Binding-site contacts:
Ligand atom N2 contacts residue ILE142 of chain 1.B at 3.4 Å.
Ligand atom N2 contacts residue ASP121 of chain 1.B at 3.0 Å (salt-bridge).
Ligand atom N10 contacts residue ASN140 of chain 1.B at 2.9 Å (h-bond).
Ligand atom N1 contacts residue ASP121 of chain 1.B at 3.8 Å.
Ligand atom N10 contacts residue ARG274 of chain 1.B at 4.0 Å.
Ligand atom C6 contacts residue ARG274 of chain 1.B at 3.8 Å.
Ligand atom N11 contacts residue ASP121 of chain 1.B at 4.0 Å.
Ligand atom C4 contacts residue LYS240 of chain 1.B at 3.9 Å.
Ligand atom N10 contacts residue ASP204 of chain 1.B at 3.0 Å (salt-bridge).
Ligand atom N9 contacts residue ARG274 of chain 1.B at 3.5 Å (salt-bridge).
Ligand atom C5 contacts residue ASP204 of chain 1.B at 3.7 Å.
Ligand atom C4 contacts residue MET165 of chain 1.B at 4.1 Å (hydrophobic).
Ligand atom N11 contacts residue PHE209 of chain 1.B at 3.9 Å.
Ligand atom N7 contacts residue GLY236 of chain 1.B at 3.8 Å.
Ligand atom N1 contacts residue ILE142 of chain 1.B at 3.7 Å.
Ligand atom C5 contacts residue ARG274 of chain 1.B at 3.7 Å.
Ligand atom C6 contacts residue ASP204 of chain 1.B at 3.8 Å.
Ligand atom C8 contacts residue MET165 of chain 1.B at 4.0 Å (hydrophobic).
Ligand atom C6 contacts residue ASN140 of chain 1.B at 3.5 Å.
Ligand atom N2 contacts residue ARG274 of chain 1.B at 3.6 Å (salt-bridge).
Ligand atom C3 contacts residue ASP121 of chain 1.B at 3.9 Å.
Ligand atom N11 contacts residue SO41 of chain 1.J at 3.2 Å (h-bond).
Ligand atom C8 contacts residue ARG274 of chain 1.B at 4.0 Å.
Ligand atom N1 contacts residue ASN140 of chain 1.B at 3.1 Å (h-bond).
Ligand atom N9 contacts residue LYS240 of chain 1.B at 2.7 Å (salt-bridge).
Ligand atom C3 contacts residue ARG274 of chain 1.B at 3.4 Å.
Ligand atom C3 contacts residue ILE142 of chain 1.B at 3.7 Å (hydrophobic).
Ligand atom N1 contacts residue ARG274 of chain 1.B at 3.8 Å.
Ligand atom N7 contacts residue MET165 of chain 1.B at 3.8 Å.
Ligand atom N7 contacts residue ARG274 of chain 1.B at 4.1 Å.
Ligand atom C8 contacts residue GLY236 of chain 1.B at 3.4 Å.
Ligand atom C4 contacts residue ARG274 of chain 1.B at 3.2 Å.
Ligand atom C8 contacts residue PHE209 of chain 1.B at 4.0 Å (hydrophobic).
Ligand atom N7 contacts residue ASP204 of chain 1.B at 3.1 Å (salt-bridge).
Ligand atom C8 contacts residue LYS240 of chain 1.B at 3.2 Å.
Ligand atom N11 contacts residue ARG274 of chain 1.B at 3.6 Å.
Ligand atom N10 contacts residue LEU234 of chain 1.B at 3.6 Å.
Ligand atom N9 contacts residue PHE209 of chain 1.B at 3.5 Å.
Ligand atom N2 contacts residue ASN140 of chain 1.B at 4.1 Å.
Ligand atom C5 contacts residue MET165 of chain 1.B at 3.9 Å (hydrophobic).

Sequence of chain 1.B:
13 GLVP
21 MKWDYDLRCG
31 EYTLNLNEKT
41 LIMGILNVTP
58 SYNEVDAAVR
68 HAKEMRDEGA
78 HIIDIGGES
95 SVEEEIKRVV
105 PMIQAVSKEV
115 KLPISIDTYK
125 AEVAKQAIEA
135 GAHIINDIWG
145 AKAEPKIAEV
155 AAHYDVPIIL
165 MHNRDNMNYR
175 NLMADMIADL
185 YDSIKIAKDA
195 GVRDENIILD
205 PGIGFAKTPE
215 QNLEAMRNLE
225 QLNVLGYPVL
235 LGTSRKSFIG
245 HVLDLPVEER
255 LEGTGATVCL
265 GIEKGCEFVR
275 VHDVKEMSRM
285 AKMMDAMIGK

A small-molecule ligand and the protein it binds are described below.
Small molecule (SMILES): Nc1nnc(N)c2[nH]cnc12